Sequence of chain 1.B:
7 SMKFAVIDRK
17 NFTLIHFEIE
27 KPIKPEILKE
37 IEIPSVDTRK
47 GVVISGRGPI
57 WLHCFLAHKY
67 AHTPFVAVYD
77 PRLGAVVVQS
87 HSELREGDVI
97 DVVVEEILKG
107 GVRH

This protein binds this small molecule.
Small molecule (SMILES): Nc1ncnc2c1ncn2[C@@H]1O[C@@H]2CO[P](=O)(O)O[C@H]3[C@@H](O)[C@H](n4cnc5c(N)ncnc54)O[C@@H]3CO[P](=O)(O)O[C@H]3[C@@H](O)[C@H](n4cnc5c(N)ncnc54)O[C@@H]3CO[P](=O)(O)O[C@H]3[C@@H](O)[C@H](n4cnc5c(N)ncnc54)O[C@@H]3CO[P](=O)(O)O[C@H]2[C@H]1O

Sequence of chain 1.A:
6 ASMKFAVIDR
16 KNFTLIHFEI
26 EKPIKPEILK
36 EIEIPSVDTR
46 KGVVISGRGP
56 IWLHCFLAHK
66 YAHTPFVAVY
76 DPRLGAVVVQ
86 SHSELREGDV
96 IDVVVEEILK

Binding-site contacts:
Ligand atom N6 contacts residue SER51 of chain 1.A at 3.1 Å (h-bond).
Ligand atom C4' contacts residue GLY54 of chain 1.B at 3.2 Å.
Ligand atom OP2 contacts residue ILE56 of chain 1.B at 2.9 Å (h-bond).
Ligand atom OP2 contacts residue ARG78 of chain 1.B at 2.7 Å (salt-bridge).
Ligand atom N1 contacts residue ILE29 of chain 1.A at 3.2 Å (h-bond).
Ligand atom OP1 contacts residue PRO55 of chain 1.A at 3.2 Å.
Ligand atom C2 contacts residue ARG53 of chain 1.A at 3.3 Å.
Ligand atom OP2 contacts residue ARG53 of chain 1.A at 3.2 Å (salt-bridge).
Ligand atom OP2 contacts residue PRO55 of chain 1.B at 3.1 Å.
Ligand atom OP1 contacts residue ARG78 of chain 1.A at 2.7 Å (salt-bridge).
Ligand atom O2' contacts residue ARG78 of chain 1.A at 3.5 Å (salt-bridge).
Ligand atom O4' contacts residue PRO55 of chain 1.A at 3.3 Å (h-bond).
Ligand atom N1 contacts residue ILE29 of chain 1.B at 3.1 Å (h-bond).
Ligand atom C8 contacts residue GLY52 of chain 1.A at 3.0 Å.
Ligand atom N6 contacts residue ILE29 of chain 1.A at 2.9 Å (h-bond).
Ligand atom O4' contacts residue GLY54 of chain 1.B at 2.9 Å.
Ligand atom N9 contacts residue GLY52 of chain 1.B at 3.4 Å (h-bond).
Ligand atom C8 contacts residue GLY52 of chain 1.B at 3.0 Å.
Ligand atom C8 contacts residue TYR75 of chain 1.A at 3.3 Å (hydrophobic).
Ligand atom C8 contacts residue TYR75 of chain 1.B at 3.3 Å (hydrophobic).
Ligand atom N1 contacts residue PRO28 of chain 1.B at 3.5 Å.
Ligand atom N7 contacts residue GLY52 of chain 1.B at 3.1 Å (h-bond).
Ligand atom O4' contacts residue PRO55 of chain 1.B at 3.2 Å (h-bond).
Ligand atom N6 contacts residue ILE29 of chain 1.B at 3.0 Å (h-bond).
Ligand atom O2' contacts residue PRO77 of chain 1.A at 3.4 Å.
Ligand atom N1 contacts residue PRO28 of chain 1.A at 3.5 Å.
Ligand atom OP2 contacts residue ARG53 of chain 1.B at 2.8 Å (salt-bridge).
Ligand atom C5' contacts residue GLY54 of chain 1.A at 3.2 Å.
Ligand atom O2' contacts residue PRO77 of chain 1.B at 3.2 Å.
Ligand atom O4' contacts residue GLY54 of chain 1.A at 2.9 Å.
Ligand atom C4' contacts residue GLY54 of chain 1.A at 3.2 Å.
Ligand atom N6 contacts residue SER51 of chain 1.B at 3.0 Å (h-bond).
Ligand atom O4' contacts residue ILE56 of chain 1.B at 3.4 Å.
Ligand atom O3' contacts residue ILE56 of chain 1.B at 3.3 Å.
Ligand atom N7 contacts residue GLY52 of chain 1.A at 3.0 Å (h-bond).
Ligand atom C5 contacts residue GLY52 of chain 1.B at 3.5 Å.
Ligand atom C5' contacts residue GLY54 of chain 1.B at 3.2 Å.
Ligand atom OP1 contacts residue ILE56 of chain 1.A at 3.0 Å (h-bond).
Ligand atom N9 contacts residue GLY52 of chain 1.A at 3.3 Å (h-bond).
Ligand atom O3' contacts residue ILE56 of chain 1.A at 3.4 Å.